A protein and the small-molecule ligand that binds it are described below.
Small molecule (SMILES): Cc1cc(Nc2cc(-c3ccc(F)c(NC(=O)c4cc5c(s4)CCCC5)c3F)nn(C)c2=O)nn1C

Binding-site contacts:
Ligand atom O2 contacts residue LYS39 of chain 1.A at 3.1 Å (salt-bridge).
Ligand atom C2 contacts residue MET86 of chain 1.A at 3.5 Å (hydrophobic).
Ligand atom C19 contacts residue ASN135 of chain 1.A at 3.7 Å.
Ligand atom O1 contacts residue TYR85 of chain 1.A at 3.6 Å.
Ligand atom C6 contacts residue GLU84 of chain 1.A at 3.2 Å.
Ligand atom C23 contacts residue ALA87 of chain 1.A at 3.8 Å (hydrophobic).
Ligand atom C22 contacts residue LEU17 of chain 1.A at 3.6 Å (hydrophobic).
Ligand atom C18 contacts residue ASP130 of chain 1.A at 3.7 Å.
Ligand atom F1 contacts residue LYS39 of chain 1.A at 3.8 Å.
Ligand atom F1 contacts residue ASP148 of chain 1.A at 3.3 Å.
Ligand atom N1 contacts residue LEU17 of chain 1.A at 3.7 Å.
Ligand atom C21 contacts residue VAL25 of chain 1.A at 3.6 Å (hydrophobic).
Ligand atom C25 contacts residue ALA87 of chain 1.A at 3.5 Å (hydrophobic).
Ligand atom C2 contacts residue GLY89 of chain 1.A at 3.7 Å.
Ligand atom C19 contacts residue ASP130 of chain 1.A at 3.8 Å.
Ligand atom S1 contacts residue PHE22 of chain 1.A at 3.7 Å.
Ligand atom N3 contacts residue MET86 of chain 1.A at 3.2 Å (h-bond).
Ligand atom O2 contacts residue VAL25 of chain 1.A at 3.7 Å.
Ligand atom C6 contacts residue THR83 of chain 1.A at 3.4 Å.
Ligand atom C20 contacts residue VAL25 of chain 1.A at 3.7 Å (hydrophobic).
Ligand atom C18 contacts residue TYR160 of chain 1.A at 3.6 Å (hydrophobic).
Ligand atom F2 contacts residue GLY20 of chain 1.A at 3.0 Å.
Ligand atom C17 contacts residue TYR160 of chain 1.A at 3.6 Å (hydrophobic).
Ligand atom C13 contacts residue ASP148 of chain 1.A at 3.7 Å.
Ligand atom N5 contacts residue ALA37 of chain 1.A at 3.8 Å.
Ligand atom O1 contacts residue MET86 of chain 1.A at 2.8 Å (h-bond).
Ligand atom C6 contacts residue ALA37 of chain 1.A at 3.5 Å (hydrophobic).
Ligand atom F2 contacts residue THR19 of chain 1.A at 3.3 Å.
Ligand atom C13 contacts residue ASN135 of chain 1.A at 3.7 Å.
Ligand atom C7 contacts residue LEU137 of chain 1.A at 3.6 Å (hydrophobic).
Ligand atom C23 contacts residue GLY89 of chain 1.A at 3.6 Å.
Ligand atom N2 contacts residue LEU17 of chain 1.A at 3.7 Å.
Ligand atom C3 contacts residue LEU17 of chain 1.A at 3.8 Å (hydrophobic).
Ligand atom C2 contacts residue LEU17 of chain 1.A at 3.8 Å (hydrophobic).
Ligand atom N5 contacts residue LEU137 of chain 1.A at 3.3 Å.
Ligand atom C23 contacts residue TYR85 of chain 1.A at 3.6 Å (hydrophobic).
Ligand atom C6 contacts residue LEU137 of chain 1.A at 3.2 Å (hydrophobic).
Ligand atom C23 contacts residue MET86 of chain 1.A at 3.2 Å (hydrophobic).
Ligand atom C11 contacts residue LYS39 of chain 1.A at 3.4 Å.
Ligand atom C16 contacts residue PHE22 of chain 1.A at 3.6 Å (hydrophobic).

Sequence of chain 1.A:
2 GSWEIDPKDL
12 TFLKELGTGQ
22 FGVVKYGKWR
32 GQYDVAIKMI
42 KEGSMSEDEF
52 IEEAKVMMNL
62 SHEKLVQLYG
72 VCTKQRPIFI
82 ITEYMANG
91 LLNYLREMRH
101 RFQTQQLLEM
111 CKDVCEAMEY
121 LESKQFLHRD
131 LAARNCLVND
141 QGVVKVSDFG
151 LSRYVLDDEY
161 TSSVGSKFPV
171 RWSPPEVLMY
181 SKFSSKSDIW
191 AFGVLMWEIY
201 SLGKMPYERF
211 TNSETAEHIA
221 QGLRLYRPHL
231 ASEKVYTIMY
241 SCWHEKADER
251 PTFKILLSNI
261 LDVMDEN